Binding-site contacts:
Ligand atom O5 contacts residue ASN1131 of chain 1.C at 2.4 Å (h-bond).
Ligand atom C5 contacts residue ASN1131 of chain 1.C at 3.7 Å.
Ligand atom C8 contacts residue ASN1131 of chain 1.C at 4.1 Å.
Ligand atom C2 contacts residue ASN1131 of chain 1.C at 2.5 Å.
Ligand atom C1 contacts residue ASN1131 of chain 1.C at 1.4 Å.
Ligand atom N2 contacts residue ASN1131 of chain 1.C at 2.9 Å (h-bond).
Ligand atom C7 contacts residue ASN1131 of chain 1.C at 3.9 Å.
Ligand atom C4 contacts residue ASN1131 of chain 1.C at 4.2 Å.
Ligand atom C8 contacts residue ILE1129 of chain 1.C at 4.3 Å (hydrophobic).
Ligand atom C3 contacts residue ASN1131 of chain 1.C at 3.8 Å.

Sequence of chain 1.C:
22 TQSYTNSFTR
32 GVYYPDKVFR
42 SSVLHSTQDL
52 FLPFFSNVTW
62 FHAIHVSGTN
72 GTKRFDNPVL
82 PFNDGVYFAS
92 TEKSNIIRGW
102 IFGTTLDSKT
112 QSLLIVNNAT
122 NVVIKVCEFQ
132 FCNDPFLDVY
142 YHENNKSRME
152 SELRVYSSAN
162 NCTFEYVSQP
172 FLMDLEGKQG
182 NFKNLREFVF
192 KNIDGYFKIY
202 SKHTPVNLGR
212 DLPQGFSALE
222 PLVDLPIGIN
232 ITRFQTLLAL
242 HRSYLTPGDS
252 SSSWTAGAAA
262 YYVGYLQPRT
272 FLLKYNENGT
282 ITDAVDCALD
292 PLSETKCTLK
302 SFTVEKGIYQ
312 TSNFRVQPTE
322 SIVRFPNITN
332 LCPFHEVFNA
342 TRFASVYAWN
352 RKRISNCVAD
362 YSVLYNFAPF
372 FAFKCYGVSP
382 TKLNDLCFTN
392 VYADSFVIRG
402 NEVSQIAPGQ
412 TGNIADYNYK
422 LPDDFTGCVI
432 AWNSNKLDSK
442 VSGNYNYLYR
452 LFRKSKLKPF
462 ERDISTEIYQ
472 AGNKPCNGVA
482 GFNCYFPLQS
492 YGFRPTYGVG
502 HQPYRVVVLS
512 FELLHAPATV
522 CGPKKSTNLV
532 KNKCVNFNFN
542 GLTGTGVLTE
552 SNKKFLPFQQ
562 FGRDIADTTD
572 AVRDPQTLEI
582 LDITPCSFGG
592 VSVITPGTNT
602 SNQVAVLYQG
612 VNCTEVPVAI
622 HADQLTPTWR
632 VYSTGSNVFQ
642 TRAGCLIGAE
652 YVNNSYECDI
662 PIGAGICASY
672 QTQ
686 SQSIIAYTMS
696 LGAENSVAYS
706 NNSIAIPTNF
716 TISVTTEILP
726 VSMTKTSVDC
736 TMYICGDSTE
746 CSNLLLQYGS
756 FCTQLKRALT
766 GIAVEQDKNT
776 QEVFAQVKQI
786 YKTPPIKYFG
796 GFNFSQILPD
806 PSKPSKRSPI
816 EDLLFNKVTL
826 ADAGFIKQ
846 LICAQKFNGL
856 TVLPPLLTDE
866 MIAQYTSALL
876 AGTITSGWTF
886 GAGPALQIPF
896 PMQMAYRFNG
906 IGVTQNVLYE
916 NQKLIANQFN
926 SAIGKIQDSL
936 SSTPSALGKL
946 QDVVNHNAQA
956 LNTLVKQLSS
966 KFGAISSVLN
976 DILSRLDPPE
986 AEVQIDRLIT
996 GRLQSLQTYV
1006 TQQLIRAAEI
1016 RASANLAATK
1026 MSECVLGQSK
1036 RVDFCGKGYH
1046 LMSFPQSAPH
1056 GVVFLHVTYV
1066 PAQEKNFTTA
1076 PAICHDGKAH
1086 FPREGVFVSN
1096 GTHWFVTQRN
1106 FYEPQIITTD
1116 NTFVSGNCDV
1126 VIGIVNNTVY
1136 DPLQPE

A small-molecule ligand and the protein it binds are described below.
Small molecule (SMILES): CC(=O)N[C@@H]1[C@@H](O)[C@H](O)[C@@H](CO)O[C@H]1O